Sequence of chain 1.B:
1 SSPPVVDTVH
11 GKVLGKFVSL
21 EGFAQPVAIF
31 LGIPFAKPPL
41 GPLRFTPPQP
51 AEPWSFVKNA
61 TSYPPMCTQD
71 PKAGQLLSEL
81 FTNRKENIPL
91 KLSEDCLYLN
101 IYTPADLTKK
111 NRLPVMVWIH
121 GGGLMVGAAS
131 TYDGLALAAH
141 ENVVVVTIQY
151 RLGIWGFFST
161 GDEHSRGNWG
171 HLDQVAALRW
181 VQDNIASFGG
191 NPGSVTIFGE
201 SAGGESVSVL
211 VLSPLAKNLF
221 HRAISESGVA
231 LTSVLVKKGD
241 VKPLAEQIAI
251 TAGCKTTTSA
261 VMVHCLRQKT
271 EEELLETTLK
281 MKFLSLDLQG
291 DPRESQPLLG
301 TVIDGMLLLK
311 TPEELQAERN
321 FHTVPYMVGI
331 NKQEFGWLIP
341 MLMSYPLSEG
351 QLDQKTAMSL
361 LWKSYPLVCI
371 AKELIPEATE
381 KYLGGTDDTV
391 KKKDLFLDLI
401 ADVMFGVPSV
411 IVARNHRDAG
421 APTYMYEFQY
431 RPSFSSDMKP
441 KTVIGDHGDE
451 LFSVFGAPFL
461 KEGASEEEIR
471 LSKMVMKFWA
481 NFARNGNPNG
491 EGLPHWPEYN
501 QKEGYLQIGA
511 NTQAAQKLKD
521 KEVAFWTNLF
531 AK

Binding-site contacts:
Ligand atom C1 contacts residue ASN59 of chain 1.A at 3.3 Å.
Ligand atom O9 contacts residue SER62 of chain 1.A at 2.7 Å (h-bond).
Ligand atom O9 contacts residue TYR63 of chain 1.A at 4.5 Å.
Ligand atom C8 contacts residue GLY32 of chain 1.A at 4.0 Å.
Ligand atom O10 contacts residue SER62 of chain 1.A at 3.6 Å.
Ligand atom C4 contacts residue LYS242 of chain 1.B at 4.1 Å.
Ligand atom O1B contacts residue ASN59 of chain 1.A at 3.3 Å.
Ligand atom O9 contacts residue GLY32 of chain 1.A at 3.3 Å.
Ligand atom O9 contacts residue LEU31 of chain 1.A at 3.3 Å (h-bond).
Ligand atom O7 contacts residue GLY32 of chain 1.A at 4.0 Å.
Ligand atom C8 contacts residue TYR98 of chain 1.A at 4.1 Å (hydrophobic).
Ligand atom O4 contacts residue LYS242 of chain 1.B at 4.5 Å.
Ligand atom O1A contacts residue ASN59 of chain 1.A at 3.2 Å.
Ligand atom O6 contacts residue ASN59 of chain 1.A at 4.0 Å.
Ligand atom O2 contacts residue ASN59 of chain 1.A at 3.0 Å (h-bond).
Ligand atom C9 contacts residue SER62 of chain 1.A at 4.0 Å.
Ligand atom O7 contacts residue ASN59 of chain 1.A at 3.1 Å (h-bond).
Ligand atom C2 contacts residue ASN59 of chain 1.A at 3.8 Å.
Ligand atom O2 contacts residue SER62 of chain 1.A at 3.9 Å.
Ligand atom C7 contacts residue ASN59 of chain 1.A at 4.0 Å.
Ligand atom O9 contacts residue PRO64 of chain 1.A at 4.3 Å.
Ligand atom C11 contacts residue THR257 of chain 1.B at 3.7 Å.
Ligand atom C10 contacts residue SER62 of chain 1.A at 4.4 Å.
Ligand atom O1B contacts residue LYS58 of chain 1.A at 4.5 Å.
Ligand atom C9 contacts residue TYR98 of chain 1.A at 3.8 Å (hydrophobic).
Ligand atom C9 contacts residue PRO64 of chain 1.A at 4.3 Å (hydrophobic).
Ligand atom O10 contacts residue TYR63 of chain 1.A at 3.5 Å (h-bond).
Ligand atom C5 contacts residue SER62 of chain 1.A at 4.5 Å.
Ligand atom C9 contacts residue LEU31 of chain 1.A at 4.1 Å (hydrophobic).
Ligand atom O7 contacts residue LYS58 of chain 1.A at 4.4 Å.
Ligand atom O1A contacts residue NAG1 of chain 1.D at 3.9 Å.
Ligand atom C3 contacts residue LYS242 of chain 1.B at 4.4 Å.
Ligand atom C9 contacts residue GLY32 of chain 1.A at 2.9 Å.

A small-molecule ligand and the protein it binds are described below.
Small molecule (SMILES): CC(=O)N[C@H]1[C@H]([C@H](O)[C@H](O)CO)O[C@@](O)(C(=O)O)C[C@@H]1O

Sequence of chain 1.A:
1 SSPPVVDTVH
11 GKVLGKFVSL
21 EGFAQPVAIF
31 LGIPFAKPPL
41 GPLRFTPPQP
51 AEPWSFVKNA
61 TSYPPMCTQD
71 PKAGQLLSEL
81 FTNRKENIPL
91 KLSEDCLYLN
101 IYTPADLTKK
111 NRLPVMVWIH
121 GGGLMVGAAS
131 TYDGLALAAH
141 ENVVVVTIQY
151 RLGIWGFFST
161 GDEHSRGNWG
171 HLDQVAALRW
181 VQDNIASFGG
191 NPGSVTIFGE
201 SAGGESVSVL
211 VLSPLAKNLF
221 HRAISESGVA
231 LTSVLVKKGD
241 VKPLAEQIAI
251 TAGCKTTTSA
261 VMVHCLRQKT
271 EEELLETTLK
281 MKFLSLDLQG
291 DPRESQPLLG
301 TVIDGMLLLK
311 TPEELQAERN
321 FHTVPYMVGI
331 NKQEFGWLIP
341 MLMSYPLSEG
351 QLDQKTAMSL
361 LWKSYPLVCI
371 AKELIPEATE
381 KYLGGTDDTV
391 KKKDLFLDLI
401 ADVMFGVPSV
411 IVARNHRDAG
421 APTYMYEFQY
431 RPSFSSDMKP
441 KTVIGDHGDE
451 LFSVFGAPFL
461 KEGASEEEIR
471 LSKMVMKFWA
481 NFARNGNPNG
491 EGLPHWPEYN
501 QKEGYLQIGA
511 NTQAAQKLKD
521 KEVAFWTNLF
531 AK